Sequence of chain 1.B:
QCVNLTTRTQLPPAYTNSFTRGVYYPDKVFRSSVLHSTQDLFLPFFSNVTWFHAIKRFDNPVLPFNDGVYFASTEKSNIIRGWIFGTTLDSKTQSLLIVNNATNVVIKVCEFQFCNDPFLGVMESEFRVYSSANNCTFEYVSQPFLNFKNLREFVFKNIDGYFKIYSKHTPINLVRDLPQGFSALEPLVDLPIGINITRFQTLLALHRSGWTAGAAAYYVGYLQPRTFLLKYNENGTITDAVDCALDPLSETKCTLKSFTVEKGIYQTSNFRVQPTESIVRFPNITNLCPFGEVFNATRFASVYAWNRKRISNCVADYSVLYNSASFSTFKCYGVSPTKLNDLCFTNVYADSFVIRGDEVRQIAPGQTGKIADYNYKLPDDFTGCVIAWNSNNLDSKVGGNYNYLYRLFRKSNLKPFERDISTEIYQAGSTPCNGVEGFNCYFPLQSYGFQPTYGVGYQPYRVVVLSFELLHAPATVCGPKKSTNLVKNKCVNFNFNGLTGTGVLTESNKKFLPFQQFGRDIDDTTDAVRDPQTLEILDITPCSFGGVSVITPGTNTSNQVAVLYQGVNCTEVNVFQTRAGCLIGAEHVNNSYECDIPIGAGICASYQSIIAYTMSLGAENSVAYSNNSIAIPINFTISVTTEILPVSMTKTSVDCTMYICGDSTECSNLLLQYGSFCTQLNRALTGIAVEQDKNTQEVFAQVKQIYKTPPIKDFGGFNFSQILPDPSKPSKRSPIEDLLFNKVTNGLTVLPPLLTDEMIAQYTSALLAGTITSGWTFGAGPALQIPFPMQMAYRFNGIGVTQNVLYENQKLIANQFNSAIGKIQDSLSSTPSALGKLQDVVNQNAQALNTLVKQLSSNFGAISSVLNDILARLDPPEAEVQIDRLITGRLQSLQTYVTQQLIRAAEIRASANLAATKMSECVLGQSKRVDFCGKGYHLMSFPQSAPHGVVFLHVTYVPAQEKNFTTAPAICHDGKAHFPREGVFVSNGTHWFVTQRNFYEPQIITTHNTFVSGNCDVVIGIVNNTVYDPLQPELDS

A small-molecule ligand and the protein it binds are described below.
Small molecule (SMILES): CC(=O)N[C@H]1[C@H](O[C@H]2[C@H](O)[C@@H](NC(C)=O)CO[C@@H]2CO)O[C@H](CO)[C@@H](O)[C@@H]1O

Binding-site contacts:
Ligand atom C8 contacts residue ASN17 of chain 1.B at 4.2 Å.
Ligand atom C2 contacts residue ASN17 of chain 1.B at 2.6 Å.
Ligand atom C1 contacts residue ASN17 of chain 1.B at 1.5 Å.
Ligand atom O7 contacts residue ASN17 of chain 1.B at 3.4 Å (h-bond).
Ligand atom C1 contacts residue ASN137 of chain 1.B at 4.0 Å.
Ligand atom C8 contacts residue VAL16 of chain 1.B at 4.5 Å (hydrophobic).
Ligand atom C4 contacts residue ASN17 of chain 1.B at 4.3 Å.
Ligand atom N2 contacts residue CYS15 of chain 1.B at 4.5 Å.
Ligand atom C8 contacts residue CYS15 of chain 1.B at 3.3 Å (hydrophobic).
Ligand atom C5 contacts residue ASN17 of chain 1.B at 3.7 Å.
Ligand atom C6 contacts residue ASN137 of chain 1.B at 4.0 Å.
Ligand atom C3 contacts residue ASN137 of chain 1.B at 4.4 Å.
Ligand atom C3 contacts residue ASN17 of chain 1.B at 3.9 Å.
Ligand atom C5 contacts residue ASN137 of chain 1.B at 3.6 Å.
Ligand atom O5 contacts residue ASN17 of chain 1.B at 2.4 Å (h-bond).
Ligand atom O5 contacts residue ASN137 of chain 1.B at 3.7 Å.
Ligand atom C7 contacts residue ASN17 of chain 1.B at 3.3 Å.
Ligand atom N2 contacts residue ASN17 of chain 1.B at 3.1 Å (h-bond).